Sequence of chain 13.B:
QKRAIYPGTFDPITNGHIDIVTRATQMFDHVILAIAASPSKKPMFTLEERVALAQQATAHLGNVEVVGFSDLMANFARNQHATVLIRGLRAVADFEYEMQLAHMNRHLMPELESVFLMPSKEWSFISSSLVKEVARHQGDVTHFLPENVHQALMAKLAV

Sequence of chain 2.B:
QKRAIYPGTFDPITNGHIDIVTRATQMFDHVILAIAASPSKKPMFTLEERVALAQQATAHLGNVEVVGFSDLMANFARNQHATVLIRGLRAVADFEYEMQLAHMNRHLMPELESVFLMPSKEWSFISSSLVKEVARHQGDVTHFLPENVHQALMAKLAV

Binding-site contacts:
Ligand atom C8 contacts residue LEU73 of chain 2.B at 3.6 Å (hydrophobic).
Ligand atom C3 contacts residue GLY9 of chain 2.B at 4.0 Å.
Ligand atom C10 contacts residue LEU102 of chain 2.B at 4.0 Å (hydrophobic).
Ligand atom C10 contacts residue TYR98 of chain 2.B at 3.8 Å (hydrophobic).
Ligand atom N1 contacts residue MET74 of chain 2.B at 2.8 Å (h-bond).
Ligand atom C4 contacts residue ALA37 of chain 2.B at 4.1 Å (hydrophobic).
Ligand atom C2 contacts residue ALA37 of chain 2.B at 3.9 Å (hydrophobic).
Ligand atom N contacts residue GLU134 of chain 13.B at 4.3 Å.
Ligand atom C7 contacts residue ASP72 of chain 2.B at 4.3 Å.
Ligand atom C12 contacts residue GLU134 of chain 13.B at 4.1 Å.
Ligand atom C11 contacts residue GLU134 of chain 13.B at 3.5 Å.
Ligand atom C5 contacts residue THR10 of chain 2.B at 3.7 Å.
Ligand atom C contacts residue GLU134 of chain 13.B at 3.8 Å.
Ligand atom N2 contacts residue ASN106 of chain 2.B at 4.4 Å.
Ligand atom C3 contacts residue MET74 of chain 2.B at 3.9 Å (hydrophobic).
Ligand atom C1 contacts residue ALA37 of chain 2.B at 4.5 Å (hydrophobic).
Ligand atom N2 contacts residue VAL135 of chain 13.B at 4.4 Å.
Ligand atom C2 contacts residue MET74 of chain 2.B at 3.9 Å (hydrophobic).
Ligand atom C3 contacts residue PHE70 of chain 2.B at 4.0 Å (hydrophobic).
Ligand atom C4 contacts residue THR10 of chain 2.B at 3.9 Å.
Ligand atom C12 contacts residue MET74 of chain 2.B at 4.4 Å (hydrophobic).
Ligand atom N2 contacts residue MET74 of chain 2.B at 4.3 Å.
Ligand atom C7 contacts residue MET74 of chain 2.B at 3.3 Å (hydrophobic).
Ligand atom C9 contacts residue LEU102 of chain 2.B at 3.6 Å (hydrophobic).
Ligand atom C9 contacts residue VAL135 of chain 13.B at 3.9 Å (hydrophobic).
Ligand atom C9 contacts residue LEU131 of chain 13.B at 4.2 Å (hydrophobic).
Ligand atom C10 contacts residue LEU131 of chain 13.B at 4.0 Å (hydrophobic).
Ligand atom N2 contacts residue LEU102 of chain 2.B at 4.0 Å.
Ligand atom C1 contacts residue MET74 of chain 2.B at 4.5 Å (hydrophobic).
Ligand atom C4 contacts residue GLY9 of chain 2.B at 3.6 Å.
Ligand atom C3 contacts residue ALA37 of chain 2.B at 3.7 Å (hydrophobic).
Ligand atom C8 contacts residue MET74 of chain 2.B at 4.1 Å (hydrophobic).
Ligand atom N contacts residue MET74 of chain 2.B at 4.4 Å.
Ligand atom C9 contacts residue LEU73 of chain 2.B at 4.3 Å (hydrophobic).
Ligand atom C11 contacts residue TYR98 of chain 2.B at 4.1 Å (hydrophobic).
Ligand atom C7 contacts residue LEU73 of chain 2.B at 3.9 Å (hydrophobic).
Ligand atom C2 contacts residue PHE70 of chain 2.B at 4.0 Å (hydrophobic).
Ligand atom N2 contacts residue LEU73 of chain 2.B at 3.5 Å.
Ligand atom N1 contacts residue LEU73 of chain 2.B at 3.4 Å.
Ligand atom C10 contacts residue GLU134 of chain 13.B at 3.8 Å.

The protein below binds the small molecule below.
Small molecule (SMILES): c1ccc(Cn2cnc3ncccc32)cc1